A protein and the small-molecule ligand that binds it are described below.
Small molecule (SMILES): OCc1ccccc1

Sequence of chain 1.A:
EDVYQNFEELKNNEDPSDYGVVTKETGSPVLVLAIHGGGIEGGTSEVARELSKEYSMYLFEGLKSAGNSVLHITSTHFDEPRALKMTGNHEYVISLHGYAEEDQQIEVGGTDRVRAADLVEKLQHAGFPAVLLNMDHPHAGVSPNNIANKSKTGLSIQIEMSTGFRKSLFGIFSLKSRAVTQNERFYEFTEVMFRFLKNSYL

Binding-site contacts:
Ligand atom C6 contacts residue GLU55 of chain 1.A at 4.2 Å.
Ligand atom C2 contacts residue PHE195 of chain 1.A at 3.4 Å (hydrophobic).
Ligand atom C4 contacts residue GLU55 of chain 1.A at 3.0 Å.
Ligand atom C3 contacts residue GLU55 of chain 1.A at 4.3 Å.
Ligand atom C1 contacts residue PHE195 of chain 1.A at 3.6 Å (hydrophobic).
Ligand atom C2 contacts residue GLU192 of chain 1.A at 3.1 Å.
Ligand atom C contacts residue PHE195 of chain 1.A at 4.5 Å (hydrophobic).
Ligand atom C contacts residue GLU51 of chain 1.A at 4.0 Å.
Ligand atom C3 contacts residue GLU192 of chain 1.A at 3.5 Å.
Ligand atom C6 contacts residue PHE195 of chain 1.A at 3.8 Å (hydrophobic).
Ligand atom O contacts residue LYS54 of chain 1.A at 4.3 Å.
Ligand atom C3 contacts residue PHE195 of chain 1.A at 3.5 Å (hydrophobic).
Ligand atom C1 contacts residue GLU192 of chain 1.A at 3.6 Å.
Ligand atom C5 contacts residue GLU55 of chain 1.A at 2.9 Å.
Ligand atom C contacts residue LYS54 of chain 1.A at 3.6 Å.
Ligand atom C4 contacts residue PHE195 of chain 1.A at 3.9 Å (hydrophobic).
Ligand atom C5 contacts residue PHE195 of chain 1.A at 4.0 Å (hydrophobic).